Binding-site contacts:
Ligand atom N2 contacts residue GLU294 of chain 1.A at 3.0 Å (salt-bridge).
Ligand atom N7 contacts residue TYR338 of chain 1.A at 3.2 Å.
Ligand atom OP1 contacts residue GLN159 of chain 1.A at 3.0 Å (h-bond).
Ligand atom N3 contacts residue TYR253 of chain 1.A at 3.1 Å (h-bond).
Ligand atom N6 contacts residue GLN128 of chain 1.A at 2.9 Å (h-bond).
Ligand atom O2' contacts residue LYS38 of chain 1.A at 2.8 Å (salt-bridge).
Ligand atom O2 contacts residue TYR338 of chain 1.A at 3.3 Å (h-bond).
Ligand atom O4 contacts residue LYS394 of chain 1.A at 3.1 Å (salt-bridge).
Ligand atom N1 contacts residue TYR253 of chain 1.A at 3.0 Å (h-bond).
Ligand atom O2 contacts residue ASN252 of chain 1.A at 3.0 Å (h-bond).
Ligand atom C2 contacts residue TYR253 of chain 1.A at 2.9 Å (hydrophobic).
Ligand atom N1 contacts residue TYR338 of chain 1.A at 3.1 Å (h-bond).
Ligand atom C2 contacts residue HIS291 of chain 1.A at 3.1 Å.
Ligand atom O4 contacts residue GLN85 of chain 1.A at 3.2 Å (h-bond).
Ligand atom C2 contacts residue TYR82 of chain 1.A at 3.1 Å (hydrophobic).
Ligand atom N1 contacts residue GLU294 of chain 1.A at 2.7 Å (salt-bridge).
Ligand atom O2' contacts residue ASN160 of chain 1.A at 3.0 Å (h-bond).
Ligand atom O2' contacts residue LYS287 of chain 1.A at 2.8 Å (salt-bridge).
Ligand atom N3 contacts residue TYR338 of chain 1.A at 3.0 Å (h-bond).
Ligand atom N3 contacts residue ASN337 of chain 1.A at 2.9 Å (h-bond).
Ligand atom C5 contacts residue HIS291 of chain 1.A at 3.2 Å.
Ligand atom C2 contacts residue GLU294 of chain 1.A at 3.3 Å.
Ligand atom O2 contacts residue ASN337 of chain 1.A at 2.9 Å (h-bond).
Ligand atom C2 contacts residue TYR338 of chain 1.A at 2.9 Å (hydrophobic).
Ligand atom O3' contacts residue LYS197 of chain 1.A at 3.1 Å (salt-bridge).
Ligand atom N1 contacts residue GLN128 of chain 1.A at 3.0 Å (h-bond).
Ligand atom C6 contacts residue TYR253 of chain 1.A at 3.3 Å (hydrophobic).
Ligand atom N3 contacts residue ASN81 of chain 1.A at 2.8 Å (h-bond).
Ligand atom O4 contacts residue GLN256 of chain 1.A at 3.0 Å (h-bond).
Ligand atom O4 contacts residue GLN341 of chain 1.A at 2.7 Å (h-bond).
Ligand atom N1 contacts residue GLU45 of chain 1.A at 3.3 Å.
Ligand atom N2 contacts residue SER290 of chain 1.A at 2.7 Å (h-bond).
Ligand atom N1 contacts residue TYR82 of chain 1.A at 3.1 Å (h-bond).
Ligand atom C4 contacts residue HIS163 of chain 1.A at 3.2 Å.
Ligand atom OP1 contacts residue LYS197 of chain 1.A at 3.1 Å (salt-bridge).
Ligand atom O2 contacts residue ASN81 of chain 1.A at 3.1 Å (h-bond).
Ligand atom N3 contacts residue ASN252 of chain 1.A at 3.0 Å (h-bond).
Ligand atom O4 contacts residue HIS291 of chain 1.A at 3.2 Å.
Ligand atom O2' contacts residue ARG201 of chain 1.A at 3.1 Å.
Ligand atom O2 contacts residue ARG201 of chain 1.A at 3.0 Å (salt-bridge).

A protein and the small-molecule ligand that binds it are described below.
Small molecule (SMILES): Nc1ccn([C@@H]2O[C@H](CO[P](=O)(O)O[C@H]3[C@@H](O)[C@H](n4ccc(N)nc4=O)O[C@@H]3CO[P](=O)(O)O[C@H]3[C@@H](O)[C@H](n4cnc5c(N)ncnc54)O[C@@H]3CO[P](=O)(O)O[C@H]3[C@@H](O)[C@H](n4ccc(=O)[nH]c4=O)O[C@@H]3CO[P](=O)(O)O[C@H]3[C@@H](O)[C@H](n4cnc5c(=O)nc(N)[nH]c54)O[C@@H]3CO[P](=O)(O)O[C@H]3[C@@H](O)[C@H](n4ccc(=O)[nH]c4=O)O[C@@H]3CO)[C@@H](O[P](=O)(O)OC[C@H]3O[C@@H](n4cnc5c(N)ncnc54)[C@H](O)[C@@H]3O[P](=O)(O)OC[C@H]3O[C@@H](n4ccc(=O)[nH]c4=O)[C@H](O)[C@@H]3O[P](=O)(O)OC[C@H]3O[C@@H](n4cnc5c(N)ncnc54)[C@H](O)[C@@H]3O)[C@H]2O)c(=O)n1

Sequence of chain 1.A:
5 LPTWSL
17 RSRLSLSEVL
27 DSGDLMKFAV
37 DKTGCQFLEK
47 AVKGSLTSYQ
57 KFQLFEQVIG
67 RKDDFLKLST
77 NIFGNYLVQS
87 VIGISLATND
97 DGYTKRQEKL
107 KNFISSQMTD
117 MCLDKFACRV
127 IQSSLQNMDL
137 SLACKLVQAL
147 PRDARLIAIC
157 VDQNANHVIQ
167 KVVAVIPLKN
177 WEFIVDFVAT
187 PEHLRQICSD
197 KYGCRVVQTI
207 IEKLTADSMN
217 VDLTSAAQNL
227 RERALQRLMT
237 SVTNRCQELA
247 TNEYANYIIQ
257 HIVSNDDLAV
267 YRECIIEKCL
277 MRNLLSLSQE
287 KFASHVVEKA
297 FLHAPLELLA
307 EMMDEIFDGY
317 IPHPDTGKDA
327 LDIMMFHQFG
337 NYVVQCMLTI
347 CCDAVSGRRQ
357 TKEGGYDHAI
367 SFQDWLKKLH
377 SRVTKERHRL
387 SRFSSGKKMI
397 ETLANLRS